Binding-site contacts:
Ligand atom CBK contacts residue LEU165 of chain 1.A at 4.3 Å (hydrophobic).
Ligand atom CCM contacts residue LEU114 of chain 1.A at 3.9 Å (hydrophobic).
Ligand atom CBE contacts residue VAL161 of chain 1.A at 4.3 Å (hydrophobic).
Ligand atom CBQ contacts residue PHE118 of chain 1.A at 4.3 Å (hydrophobic).
Ligand atom CBC contacts residue LEU165 of chain 1.A at 4.3 Å (hydrophobic).
Ligand atom CBT contacts residue LEU114 of chain 1.A at 4.4 Å (hydrophobic).
Ligand atom CCJ contacts residue LEU114 of chain 1.A at 3.8 Å (hydrophobic).
Ligand atom CCJ contacts residue TRP121 of chain 1.A at 4.3 Å (hydrophobic).
Ligand atom CBT contacts residue LEU168 of chain 1.A at 4.0 Å (hydrophobic).
Ligand atom CBC contacts residue VAL161 of chain 1.A at 3.7 Å (hydrophobic).
Ligand atom CBE contacts residue LEU165 of chain 1.A at 3.9 Å (hydrophobic).
Ligand atom CCM contacts residue PHE118 of chain 1.A at 3.6 Å (hydrophobic).
Ligand atom CBA contacts residue VAL161 of chain 1.A at 4.3 Å (hydrophobic).
Ligand atom OBV contacts residue LEU114 of chain 1.A at 4.1 Å.
Ligand atom OBV contacts residue LEU168 of chain 1.A at 3.7 Å.
Ligand atom CBE contacts residue PHE118 of chain 1.A at 4.0 Å (hydrophobic).
Ligand atom CCJ contacts residue LEU168 of chain 1.A at 4.0 Å (hydrophobic).
Ligand atom CCM contacts residue LEU168 of chain 1.A at 4.4 Å (hydrophobic).
Ligand atom CCJ contacts residue ARG174 of chain 1.A at 3.8 Å.
Ligand atom CBK contacts residue PHE118 of chain 1.A at 3.8 Å (hydrophobic).
Ligand atom OBV contacts residue TRP121 of chain 1.A at 3.9 Å.

A small-molecule ligand and the protein it binds are described below.
Small molecule (SMILES): CCCCCCCCCCC(CCCCCCCCCC)(CO[C@H]1O[C@@H](CO)[C@H](O[C@@H]2O[C@@H](CO)[C@H](O)[C@@H](O)[C@@H]2O)[C@@H](O)[C@@H]1O)CO[C@H]1O[C@@H](CO)[C@H](O[C@@H]2O[C@@H](CO)[C@H](O)[C@@H](O)[C@@H]2O)[C@@H](O)[C@H]1O

Sequence of chain 1.A:
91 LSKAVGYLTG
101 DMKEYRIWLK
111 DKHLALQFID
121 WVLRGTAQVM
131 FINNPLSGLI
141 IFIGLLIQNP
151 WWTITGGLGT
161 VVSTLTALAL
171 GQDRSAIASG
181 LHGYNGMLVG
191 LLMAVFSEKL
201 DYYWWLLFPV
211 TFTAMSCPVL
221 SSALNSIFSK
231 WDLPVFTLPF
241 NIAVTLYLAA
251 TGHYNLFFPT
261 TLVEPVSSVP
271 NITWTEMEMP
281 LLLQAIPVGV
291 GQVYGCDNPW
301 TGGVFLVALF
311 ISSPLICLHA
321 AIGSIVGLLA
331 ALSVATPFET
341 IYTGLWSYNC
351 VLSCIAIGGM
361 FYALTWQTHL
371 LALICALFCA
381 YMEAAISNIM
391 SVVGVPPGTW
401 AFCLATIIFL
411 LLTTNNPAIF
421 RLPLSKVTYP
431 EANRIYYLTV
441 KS